Binding-site contacts:
Ligand atom O5 contacts residue ASN33 of chain 1.A at 3.0 Å (h-bond).
Ligand atom C1 contacts residue ASN32 of chain 1.A at 1.4 Å.
Ligand atom C8 contacts residue GLN28 of chain 1.A at 3.5 Å.
Ligand atom O7 contacts residue ASN32 of chain 1.A at 3.0 Å (h-bond).
Ligand atom C2 contacts residue ASN32 of chain 1.A at 2.5 Å.
Ligand atom C3 contacts residue ASN32 of chain 1.A at 3.8 Å.
Ligand atom O6 contacts residue ASN33 of chain 1.A at 4.1 Å.
Ligand atom O5 contacts residue ASN32 of chain 1.A at 2.4 Å (h-bond).
Ligand atom C1 contacts residue ASN33 of chain 1.A at 3.5 Å.
Ligand atom C5 contacts residue ASN32 of chain 1.A at 3.6 Å.
Ligand atom C4 contacts residue ASN32 of chain 1.A at 4.2 Å.
Ligand atom N2 contacts residue ASN32 of chain 1.A at 2.9 Å (h-bond).
Ligand atom C7 contacts residue ASN32 of chain 1.A at 3.2 Å.
Ligand atom C5 contacts residue ASN33 of chain 1.A at 3.4 Å.
Ligand atom C6 contacts residue ASN33 of chain 1.A at 3.5 Å.

This small molecule binds to this protein.
Small molecule (SMILES): CC(=O)N[C@@H]1[C@@H](O)[C@H](O)[C@@H](CO)O[C@H]1O

Sequence of chain 1.A:
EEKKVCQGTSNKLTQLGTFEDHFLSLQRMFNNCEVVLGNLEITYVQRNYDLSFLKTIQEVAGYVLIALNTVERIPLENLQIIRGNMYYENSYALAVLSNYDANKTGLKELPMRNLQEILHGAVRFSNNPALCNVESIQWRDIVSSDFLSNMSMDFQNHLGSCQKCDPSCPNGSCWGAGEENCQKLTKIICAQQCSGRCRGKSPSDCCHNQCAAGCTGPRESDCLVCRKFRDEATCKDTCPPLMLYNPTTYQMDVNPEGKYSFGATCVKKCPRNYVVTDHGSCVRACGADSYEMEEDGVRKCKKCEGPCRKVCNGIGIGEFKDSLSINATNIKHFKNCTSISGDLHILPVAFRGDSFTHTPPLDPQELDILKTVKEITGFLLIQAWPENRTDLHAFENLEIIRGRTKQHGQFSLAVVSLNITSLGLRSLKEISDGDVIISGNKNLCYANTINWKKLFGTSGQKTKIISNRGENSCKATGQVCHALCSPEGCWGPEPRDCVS